A small-molecule ligand and the protein it binds are described below.
Small molecule (SMILES): COc1cc2nc(-c3cc(F)ccc3O)nc(N[C@@H]3CNC[C@H]3C(C)(C)O)c2cc1OC

Binding-site contacts:
Ligand atom C18 contacts residue GLY24 of chain 1.B at 3.2 Å.
Ligand atom C30 contacts residue TYR95 of chain 1.B at 3.2 Å (hydrophobic).
Ligand atom C26 contacts residue LEU146 of chain 1.B at 3.6 Å (hydrophobic).
Ligand atom O28 contacts residue CYS96 of chain 1.B at 2.8 Å (h-bond).
Ligand atom C24 contacts residue VAL77 of chain 1.B at 3.8 Å (hydrophobic).
Ligand atom C23 contacts residue GLU94 of chain 1.B at 3.1 Å.
Ligand atom F27 contacts residue MET93 of chain 1.B at 3.1 Å.
Ligand atom C24 contacts residue LEU146 of chain 1.B at 3.7 Å (hydrophobic).
Ligand atom N06 contacts residue ILE23 of chain 1.B at 3.6 Å.
Ligand atom C21 contacts residue LEU146 of chain 1.B at 3.6 Å (hydrophobic).
Ligand atom C19 contacts residue GLY26 of chain 1.B at 3.6 Å.
Ligand atom C14 contacts residue ASP100 of chain 1.B at 3.6 Å.
Ligand atom N06 contacts residue CYS96 of chain 1.B at 3.7 Å.
Ligand atom C30 contacts residue ASN97 of chain 1.B at 3.4 Å.
Ligand atom C23 contacts residue LEU146 of chain 1.B at 3.8 Å (hydrophobic).
Ligand atom C04 contacts residue GLY99 of chain 1.B at 3.7 Å.
Ligand atom C24 contacts residue GLU94 of chain 1.B at 3.8 Å.
Ligand atom C25 contacts residue MET93 of chain 1.B at 3.7 Å (hydrophobic).
Ligand atom C04 contacts residue CYS96 of chain 1.B at 3.4 Å (hydrophobic).
Ligand atom C01 contacts residue ILE23 of chain 1.B at 3.7 Å (hydrophobic).
Ligand atom C19 contacts residue HIS25 of chain 1.B at 3.6 Å.
Ligand atom C22 contacts residue CYS96 of chain 1.B at 3.8 Å (hydrophobic).
Ligand atom C16 contacts residue LEU146 of chain 1.B at 3.7 Å (hydrophobic).
Ligand atom C10 contacts residue ILE23 of chain 1.B at 3.2 Å (hydrophobic).
Ligand atom N15 contacts residue ASP100 of chain 1.B at 2.9 Å (salt-bridge).
Ligand atom C14 contacts residue GLN143 of chain 1.B at 3.7 Å.
Ligand atom C24 contacts residue MET93 of chain 1.B at 3.7 Å (hydrophobic).
Ligand atom C05 contacts residue ILE23 of chain 1.B at 3.3 Å (hydrophobic).
Ligand atom C02 contacts residue GLY99 of chain 1.B at 3.7 Å.
Ligand atom O28 contacts residue TYR95 of chain 1.B at 3.8 Å.
Ligand atom C03 contacts residue GLY99 of chain 1.B at 3.5 Å.
Ligand atom C18 contacts residue HIS25 of chain 1.B at 3.4 Å.
Ligand atom N15 contacts residue GLN143 of chain 1.B at 2.7 Å (h-bond).
Ligand atom C16 contacts residue GLN143 of chain 1.B at 3.5 Å.
Ligand atom C22 contacts residue ALA45 of chain 1.B at 3.7 Å (hydrophobic).
Ligand atom C23 contacts residue ALA45 of chain 1.B at 3.4 Å (hydrophobic).
Ligand atom C22 contacts residue LEU146 of chain 1.B at 3.7 Å (hydrophobic).
Ligand atom C04 contacts residue ILE23 of chain 1.B at 3.8 Å (hydrophobic).
Ligand atom C09 contacts residue ILE23 of chain 1.B at 3.5 Å (hydrophobic).
Ligand atom C25 contacts residue LEU146 of chain 1.B at 3.6 Å (hydrophobic).

Sequence of chain 1.B:
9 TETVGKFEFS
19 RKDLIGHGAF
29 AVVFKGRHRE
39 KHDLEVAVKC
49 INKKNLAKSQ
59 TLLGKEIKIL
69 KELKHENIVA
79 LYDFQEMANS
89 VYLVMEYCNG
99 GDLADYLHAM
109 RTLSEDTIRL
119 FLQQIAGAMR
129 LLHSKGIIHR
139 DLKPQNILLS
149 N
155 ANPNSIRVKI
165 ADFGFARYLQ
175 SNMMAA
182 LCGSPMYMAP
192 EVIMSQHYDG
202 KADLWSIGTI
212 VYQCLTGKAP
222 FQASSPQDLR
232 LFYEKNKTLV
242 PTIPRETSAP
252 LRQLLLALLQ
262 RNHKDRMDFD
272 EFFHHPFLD